Binding-site contacts:
Ligand atom NH1 contacts residue ASN1069 of chain 7.A at 2.8 Å (h-bond).
Ligand atom O contacts residue ASN1069 of chain 7.A at 3.0 Å (h-bond).
Ligand atom CA contacts residue ASN1069 of chain 7.A at 3.5 Å.
Ligand atom N contacts residue GLN1074 of chain 7.A at 3.2 Å (h-bond).
Ligand atom NZ contacts residue LYS1225 of chain 7.MA at 2.2 Å.
Ligand atom N contacts residue THR1065 of chain 7.A at 3.2 Å (h-bond).
Ligand atom CD1 contacts residue ILE1053 of chain 7.A at 3.4 Å (hydrophobic).
Ligand atom CD1 contacts residue THR1065 of chain 7.A at 3.5 Å.
Ligand atom CB contacts residue GLN1074 of chain 7.A at 3.5 Å.
Ligand atom NH1 contacts residue ASP1073 of chain 7.A at 3.6 Å.
Ligand atom NZ contacts residue GLU1228 of chain 7.MA at 2.8 Å.
Ligand atom CE contacts residue GLU1228 of chain 7.MA at 2.4 Å.
Ligand atom CG2 contacts residue PHE1068 of chain 7.A at 3.6 Å (hydrophobic).
Ligand atom OG1 contacts residue ARG1049 of chain 7.A at 2.9 Å (salt-bridge).
Ligand atom CB contacts residue GLU1228 of chain 7.MA at 3.7 Å.
Ligand atom O contacts residue ILE1045 of chain 7.A at 3.6 Å.
Ligand atom CD1 contacts residue ARG1044 of chain 7.A at 3.1 Å.
Ligand atom O contacts residue ARG1049 of chain 7.A at 3.7 Å.
Ligand atom O contacts residue GLN1074 of chain 7.A at 3.0 Å (h-bond).
Ligand atom CD contacts residue GLN1074 of chain 7.A at 3.5 Å.
Ligand atom CD1 contacts residue PHE1068 of chain 7.A at 3.4 Å (hydrophobic).
Ligand atom CG contacts residue GLU1052 of chain 7.A at 3.2 Å.
Ligand atom CZ contacts residue ARG1044 of chain 7.A at 3.2 Å.
Ligand atom O contacts residue ARG1049 of chain 7.A at 3.7 Å.
Ligand atom O contacts residue THR1065 of chain 7.A at 3.2 Å.
Ligand atom CE contacts residue LYS1225 of chain 7.MA at 2.9 Å.
Ligand atom CB contacts residue GLU1052 of chain 7.A at 3.1 Å.
Ligand atom CG1 contacts residue PHE1068 of chain 7.A at 3.4 Å (hydrophobic).
Ligand atom NH2 contacts residue ASP1073 of chain 7.A at 3.1 Å (salt-bridge).
Ligand atom C contacts residue ASN1069 of chain 7.A at 3.2 Å.
Ligand atom O contacts residue THR1065 of chain 7.A at 3.6 Å.
Ligand atom CG contacts residue GLU1228 of chain 7.MA at 2.9 Å.
Ligand atom CG contacts residue ILE1045 of chain 7.A at 3.5 Å (hydrophobic).
Ligand atom CE1 contacts residue ARG1044 of chain 7.A at 3.5 Å.
Ligand atom CA contacts residue THR1065 of chain 7.A at 3.6 Å.
Ligand atom NZ contacts residue ASP1073 of chain 7.A at 3.0 Å (salt-bridge).
Ligand atom N contacts residue ASN1069 of chain 7.A at 2.9 Å (h-bond).
Ligand atom O contacts residue ARG1049 of chain 7.A at 3.7 Å.
Ligand atom CD contacts residue GLU1228 of chain 7.MA at 2.9 Å.
Ligand atom O contacts residue ASN1069 of chain 7.A at 3.3 Å (h-bond).

This protein binds this small molecule.
Small molecule (SMILES): CC[C@H](C)[C@H](NC(=O)[C@@H](NC(=O)[C@H](CC(C)C)NC(=O)[C@@H](N)CCCCN)C(C)C)C(=O)N[C@@H](CC(N)=O)C(=O)N[C@@H](CCCCN)C(=O)N[C@@H](CC(=O)O)C(=O)N[C@@H](CCSC)C(=O)N[C@@H](CCCN=C(N)N)C(=O)N[C@H](C(=O)N[C@@H](CC(=O)O)C(=O)N[C@@H](CC(C)C)C(=O)N[C@@H](Cc1ccccc1)C(=O)N[C@@H](CO)C(=O)N1CCC[C@H]1C(=O)N1CCC[C@H]1C(=O)N[C@H](C=O)CC(N)=O)[C@@H](C)O

Sequence of chain 7.MA:
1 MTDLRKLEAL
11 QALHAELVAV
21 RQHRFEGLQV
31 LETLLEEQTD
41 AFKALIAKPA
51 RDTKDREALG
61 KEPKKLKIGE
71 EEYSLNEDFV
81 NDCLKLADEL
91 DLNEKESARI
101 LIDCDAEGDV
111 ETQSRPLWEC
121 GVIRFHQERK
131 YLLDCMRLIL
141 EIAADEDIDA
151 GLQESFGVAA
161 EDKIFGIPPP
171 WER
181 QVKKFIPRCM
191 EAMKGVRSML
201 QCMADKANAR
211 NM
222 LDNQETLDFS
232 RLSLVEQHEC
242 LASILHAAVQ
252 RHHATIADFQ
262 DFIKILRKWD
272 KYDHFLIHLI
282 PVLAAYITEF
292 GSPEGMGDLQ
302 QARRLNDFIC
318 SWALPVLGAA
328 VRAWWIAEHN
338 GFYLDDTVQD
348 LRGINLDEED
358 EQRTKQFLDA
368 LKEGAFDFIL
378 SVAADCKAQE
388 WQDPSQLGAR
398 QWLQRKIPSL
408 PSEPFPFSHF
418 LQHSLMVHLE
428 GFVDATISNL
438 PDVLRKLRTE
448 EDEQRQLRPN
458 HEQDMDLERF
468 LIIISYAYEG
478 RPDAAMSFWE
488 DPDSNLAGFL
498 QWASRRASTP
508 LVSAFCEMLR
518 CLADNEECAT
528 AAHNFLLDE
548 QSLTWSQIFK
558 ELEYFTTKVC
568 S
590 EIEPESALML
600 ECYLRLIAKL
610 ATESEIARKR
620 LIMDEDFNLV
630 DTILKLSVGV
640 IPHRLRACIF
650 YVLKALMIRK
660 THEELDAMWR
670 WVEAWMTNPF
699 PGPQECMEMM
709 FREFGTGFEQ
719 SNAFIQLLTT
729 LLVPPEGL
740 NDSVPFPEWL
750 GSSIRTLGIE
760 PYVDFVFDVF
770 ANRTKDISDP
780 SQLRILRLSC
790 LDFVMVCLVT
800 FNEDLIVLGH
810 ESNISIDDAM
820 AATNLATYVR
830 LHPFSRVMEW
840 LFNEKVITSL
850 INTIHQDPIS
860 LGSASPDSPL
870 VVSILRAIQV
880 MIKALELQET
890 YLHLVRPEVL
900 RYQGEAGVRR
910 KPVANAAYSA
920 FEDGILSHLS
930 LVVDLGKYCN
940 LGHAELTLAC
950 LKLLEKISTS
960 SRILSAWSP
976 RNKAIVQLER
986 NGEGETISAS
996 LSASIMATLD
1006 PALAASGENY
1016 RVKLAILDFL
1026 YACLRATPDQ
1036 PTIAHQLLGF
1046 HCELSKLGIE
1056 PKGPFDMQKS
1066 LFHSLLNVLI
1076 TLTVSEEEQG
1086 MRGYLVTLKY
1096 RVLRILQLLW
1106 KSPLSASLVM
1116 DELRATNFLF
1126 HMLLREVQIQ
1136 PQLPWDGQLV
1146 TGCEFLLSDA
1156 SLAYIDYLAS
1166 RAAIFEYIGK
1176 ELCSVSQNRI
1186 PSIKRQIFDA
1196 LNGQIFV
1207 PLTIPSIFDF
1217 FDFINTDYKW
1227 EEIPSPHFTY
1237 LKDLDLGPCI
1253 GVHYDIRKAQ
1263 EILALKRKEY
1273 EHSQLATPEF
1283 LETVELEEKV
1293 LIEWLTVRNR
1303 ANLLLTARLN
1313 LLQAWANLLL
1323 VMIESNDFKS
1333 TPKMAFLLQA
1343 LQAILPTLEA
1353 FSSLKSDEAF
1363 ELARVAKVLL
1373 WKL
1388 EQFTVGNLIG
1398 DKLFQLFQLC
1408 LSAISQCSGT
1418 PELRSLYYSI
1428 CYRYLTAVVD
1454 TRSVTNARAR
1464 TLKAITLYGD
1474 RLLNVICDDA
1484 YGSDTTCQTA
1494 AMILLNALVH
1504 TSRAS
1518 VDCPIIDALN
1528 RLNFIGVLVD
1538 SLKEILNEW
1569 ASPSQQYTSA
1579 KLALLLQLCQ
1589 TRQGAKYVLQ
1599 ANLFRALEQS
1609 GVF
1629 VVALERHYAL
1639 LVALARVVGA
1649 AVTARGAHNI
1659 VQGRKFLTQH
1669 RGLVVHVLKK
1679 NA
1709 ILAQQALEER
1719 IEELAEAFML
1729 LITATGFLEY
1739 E

Sequence of chain 7.A:
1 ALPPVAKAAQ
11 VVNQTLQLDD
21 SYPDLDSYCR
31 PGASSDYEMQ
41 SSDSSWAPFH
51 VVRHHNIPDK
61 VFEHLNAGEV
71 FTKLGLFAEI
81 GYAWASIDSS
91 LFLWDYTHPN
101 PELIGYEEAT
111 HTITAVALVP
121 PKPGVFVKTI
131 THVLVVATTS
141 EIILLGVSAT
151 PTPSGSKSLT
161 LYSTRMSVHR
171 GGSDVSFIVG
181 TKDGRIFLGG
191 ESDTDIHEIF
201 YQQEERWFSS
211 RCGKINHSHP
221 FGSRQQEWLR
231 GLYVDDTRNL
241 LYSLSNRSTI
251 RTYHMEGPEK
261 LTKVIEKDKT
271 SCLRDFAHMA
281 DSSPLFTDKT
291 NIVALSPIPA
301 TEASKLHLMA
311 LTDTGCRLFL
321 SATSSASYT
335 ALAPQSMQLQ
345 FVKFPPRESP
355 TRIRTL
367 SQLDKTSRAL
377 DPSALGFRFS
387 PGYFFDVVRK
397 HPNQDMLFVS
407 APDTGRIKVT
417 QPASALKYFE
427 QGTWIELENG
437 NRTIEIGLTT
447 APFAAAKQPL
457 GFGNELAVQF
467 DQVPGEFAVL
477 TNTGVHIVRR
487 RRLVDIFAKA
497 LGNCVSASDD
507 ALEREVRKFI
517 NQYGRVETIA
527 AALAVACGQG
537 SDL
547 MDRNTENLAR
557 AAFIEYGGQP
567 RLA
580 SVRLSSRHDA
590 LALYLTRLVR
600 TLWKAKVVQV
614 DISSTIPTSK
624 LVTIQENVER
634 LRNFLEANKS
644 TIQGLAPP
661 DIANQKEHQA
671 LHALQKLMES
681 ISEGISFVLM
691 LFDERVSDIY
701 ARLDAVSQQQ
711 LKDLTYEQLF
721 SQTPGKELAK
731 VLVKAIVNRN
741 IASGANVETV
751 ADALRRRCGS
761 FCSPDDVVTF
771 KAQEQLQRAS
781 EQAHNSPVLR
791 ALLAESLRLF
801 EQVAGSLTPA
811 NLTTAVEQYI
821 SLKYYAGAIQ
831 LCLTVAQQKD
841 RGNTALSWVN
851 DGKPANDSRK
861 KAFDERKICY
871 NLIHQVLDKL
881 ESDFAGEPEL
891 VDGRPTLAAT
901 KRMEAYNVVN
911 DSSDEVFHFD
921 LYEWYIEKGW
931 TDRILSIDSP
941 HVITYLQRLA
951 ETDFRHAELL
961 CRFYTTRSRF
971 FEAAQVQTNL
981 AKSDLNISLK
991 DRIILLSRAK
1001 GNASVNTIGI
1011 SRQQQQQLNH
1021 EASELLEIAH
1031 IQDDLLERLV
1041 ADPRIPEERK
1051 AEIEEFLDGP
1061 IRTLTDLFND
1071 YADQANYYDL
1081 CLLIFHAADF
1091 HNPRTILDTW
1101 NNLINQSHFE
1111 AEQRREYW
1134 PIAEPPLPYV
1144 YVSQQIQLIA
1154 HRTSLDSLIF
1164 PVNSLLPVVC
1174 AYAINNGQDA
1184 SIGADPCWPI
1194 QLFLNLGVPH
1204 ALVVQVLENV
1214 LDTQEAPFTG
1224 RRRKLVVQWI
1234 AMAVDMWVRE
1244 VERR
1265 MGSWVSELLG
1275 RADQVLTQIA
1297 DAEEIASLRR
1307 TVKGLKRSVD